Sequence of chain 1.A:
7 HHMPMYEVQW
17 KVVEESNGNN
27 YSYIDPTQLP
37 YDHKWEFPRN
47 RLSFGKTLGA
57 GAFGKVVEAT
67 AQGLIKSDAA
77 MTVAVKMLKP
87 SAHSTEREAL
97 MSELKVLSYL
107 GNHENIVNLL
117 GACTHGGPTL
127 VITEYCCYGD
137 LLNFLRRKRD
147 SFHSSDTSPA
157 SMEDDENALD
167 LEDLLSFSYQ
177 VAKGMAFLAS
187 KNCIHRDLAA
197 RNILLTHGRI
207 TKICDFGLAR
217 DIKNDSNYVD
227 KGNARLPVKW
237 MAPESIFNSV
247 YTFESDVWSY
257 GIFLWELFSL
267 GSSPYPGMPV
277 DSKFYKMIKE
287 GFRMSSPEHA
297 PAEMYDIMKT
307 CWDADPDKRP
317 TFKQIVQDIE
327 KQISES

Binding-site contacts:
Ligand atom C10 contacts residue LEU200 of chain 1.A at 3.6 Å (hydrophobic).
Ligand atom C19 contacts residue ASP211 of chain 1.A at 3.6 Å.
Ligand atom C10 contacts residue ALA80 of chain 1.A at 3.7 Å (hydrophobic).
Ligand atom F44 contacts residue LEU106 of chain 1.A at 3.7 Å.
Ligand atom C12 contacts residue LEU200 of chain 1.A at 3.6 Å (hydrophobic).
Ligand atom C10 contacts residue GLU130 of chain 1.A at 3.7 Å.
Ligand atom N8 contacts residue LEU200 of chain 1.A at 3.4 Å.
Ligand atom C37 contacts residue TRP16 of chain 1.A at 3.5 Å (hydrophobic).
Ligand atom F44 contacts residue TRP16 of chain 1.A at 3.6 Å.
Ligand atom C38 contacts residue CYS210 of chain 1.A at 3.6 Å (hydrophobic).
Ligand atom N8 contacts residue GLU130 of chain 1.A at 2.9 Å (salt-bridge).
Ligand atom N5 contacts residue TYR131 of chain 1.A at 3.6 Å.
Ligand atom C42 contacts residue TRP16 of chain 1.A at 3.7 Å (hydrophobic).
Ligand atom N8 contacts residue ALA80 of chain 1.A at 3.5 Å.
Ligand atom C1 contacts residue LEU54 of chain 1.A at 3.7 Å (hydrophobic).
Ligand atom C32 contacts residue ASP211 of chain 1.A at 3.5 Å.
Ligand atom F43 contacts residue ILE209 of chain 1.A at 3.1 Å.
Ligand atom F45 contacts residue HIS191 of chain 1.A at 3.7 Å.
Ligand atom C35 contacts residue VAL113 of chain 1.A at 3.6 Å (hydrophobic).
Ligand atom C40 contacts residue CYS210 of chain 1.A at 3.4 Å (hydrophobic).
Ligand atom C3 contacts residue CYS132 of chain 1.A at 3.3 Å (hydrophobic).
Ligand atom N5 contacts residue CYS132 of chain 1.A at 2.9 Å (h-bond).
Ligand atom C13 contacts residue LEU200 of chain 1.A at 3.4 Å (hydrophobic).
Ligand atom N27 contacts residue GLU99 of chain 1.A at 3.1 Å (salt-bridge).
Ligand atom C19 contacts residue CYS210 of chain 1.A at 3.6 Å (hydrophobic).
Ligand atom C22 contacts residue LYS82 of chain 1.A at 3.7 Å.
Ligand atom F43 contacts residue ILE112 of chain 1.A at 3.4 Å.
Ligand atom N27 contacts residue LYS82 of chain 1.A at 3.7 Å.
Ligand atom C40 contacts residue ASP211 of chain 1.A at 3.2 Å.
Ligand atom N21 contacts residue ASP211 of chain 1.A at 3.0 Å (salt-bridge).
Ligand atom F44 contacts residue ILE112 of chain 1.A at 3.6 Å.
Ligand atom C29 contacts residue ASP211 of chain 1.A at 3.4 Å.
Ligand atom F45 contacts residue TRP16 of chain 1.A at 3.4 Å.
Ligand atom F45 contacts residue LEU184 of chain 1.A at 3.4 Å.
Ligand atom C29 contacts residue GLU99 of chain 1.A at 3.4 Å.
Ligand atom C38 contacts residue TRP16 of chain 1.A at 3.3 Å (hydrophobic).
Ligand atom C10 contacts residue THR129 of chain 1.A at 3.6 Å.
Ligand atom C23 contacts residue LYS82 of chain 1.A at 3.7 Å.
Ligand atom N21 contacts residue CYS210 of chain 1.A at 3.6 Å.
Ligand atom C14 contacts residue LEU200 of chain 1.A at 3.3 Å (hydrophobic).

This protein binds this small molecule.
Small molecule (SMILES): FC(F)(F)c1ccc(CNc2ccc(Cc3c[nH]c4ncccc34)cn2)cc1